Binding-site contacts:
Ligand atom NBC contacts residue TYR61 of chain 1.D at 3.9 Å.
Ligand atom CAL contacts residue MET196 of chain 1.D at 3.8 Å (hydrophobic).
Ligand atom NBC contacts residue ARG65 of chain 1.D at 3.8 Å.
Ligand atom CAM contacts residue LEU172 of chain 1.D at 3.3 Å (hydrophobic).
Ligand atom CAK contacts residue GLY197 of chain 1.D at 3.9 Å.
Ligand atom CAE contacts residue PHE60 of chain 1.D at 3.8 Å (hydrophobic).
Ligand atom CAG contacts residue VAL168 of chain 1.D at 3.6 Å (hydrophobic).
Ligand atom OAV contacts residue MET196 of chain 1.D at 3.7 Å.
Ligand atom OAW contacts residue LEU200 of chain 1.D at 3.4 Å.
Ligand atom CAJ contacts residue ALA165 of chain 1.D at 3.8 Å (hydrophobic).
Ligand atom CAR contacts residue ASP68 of chain 1.D at 3.6 Å.
Ligand atom CBA contacts residue VAL168 of chain 1.D at 3.7 Å (hydrophobic).
Ligand atom CAQ contacts residue LEU64 of chain 1.D at 3.6 Å (hydrophobic).
Ligand atom CAE contacts residue VAL168 of chain 1.D at 3.9 Å (hydrophobic).
Ligand atom CAP contacts residue ARG65 of chain 1.D at 3.2 Å.
Ligand atom CAA contacts residue SER280 of chain 1.D at 3.2 Å.
Ligand atom CAP contacts residue ASP68 of chain 1.D at 3.5 Å.
Ligand atom CAI contacts residue VAL168 of chain 1.D at 3.4 Å (hydrophobic).
Ligand atom CAH contacts residue VAL168 of chain 1.D at 3.6 Å (hydrophobic).
Ligand atom CAF contacts residue TYR61 of chain 1.D at 3.4 Å (hydrophobic).
Ligand atom CAK contacts residue ALA165 of chain 1.D at 3.5 Å (hydrophobic).
Ligand atom NAU contacts residue VAL168 of chain 1.D at 3.3 Å.
Ligand atom CAF contacts residue VAL168 of chain 1.D at 3.9 Å (hydrophobic).
Ligand atom CAG contacts residue LEU172 of chain 1.D at 3.9 Å (hydrophobic).
Ligand atom CAF contacts residue LEU64 of chain 1.D at 3.6 Å (hydrophobic).
Ligand atom CAX contacts residue VAL168 of chain 1.D at 3.5 Å (hydrophobic).
Ligand atom CAA contacts residue TYR176 of chain 1.D at 3.5 Å (hydrophobic).
Ligand atom CAA contacts residue MET196 of chain 1.D at 3.9 Å (hydrophobic).
Ligand atom CAR contacts residue ARG65 of chain 1.D at 3.3 Å.
Ligand atom CAH contacts residue TYR61 of chain 1.D at 3.4 Å (hydrophobic).
Ligand atom CAZ contacts residue VAL168 of chain 1.D at 3.8 Å (hydrophobic).
Ligand atom CAN contacts residue LEU172 of chain 1.D at 3.9 Å (hydrophobic).
Ligand atom CAT contacts residue TYR61 of chain 1.D at 3.2 Å (hydrophobic).
Ligand atom OAW contacts residue GLY197 of chain 1.D at 3.4 Å.
Ligand atom CAA contacts residue TYR267 of chain 1.D at 3.7 Å (hydrophobic).
Ligand atom CAG contacts residue PHE42 of chain 1.D at 3.4 Å (hydrophobic).
Ligand atom CAN contacts residue LEU200 of chain 1.D at 3.7 Å (hydrophobic).
Ligand atom CAE contacts residue TYR61 of chain 1.D at 3.8 Å (hydrophobic).
Ligand atom CAI contacts residue PHE42 of chain 1.D at 3.4 Å (hydrophobic).
Ligand atom CAZ contacts residue LEU200 of chain 1.D at 3.7 Å (hydrophobic).

A small-molecule ligand and the protein it binds are described below.
Small molecule (SMILES): COCCCOc1ccc(C#C[C@@]2(O)CN3CCC2CC3)c(Cc2ccccc2)n1

Sequence of chain 1.D:
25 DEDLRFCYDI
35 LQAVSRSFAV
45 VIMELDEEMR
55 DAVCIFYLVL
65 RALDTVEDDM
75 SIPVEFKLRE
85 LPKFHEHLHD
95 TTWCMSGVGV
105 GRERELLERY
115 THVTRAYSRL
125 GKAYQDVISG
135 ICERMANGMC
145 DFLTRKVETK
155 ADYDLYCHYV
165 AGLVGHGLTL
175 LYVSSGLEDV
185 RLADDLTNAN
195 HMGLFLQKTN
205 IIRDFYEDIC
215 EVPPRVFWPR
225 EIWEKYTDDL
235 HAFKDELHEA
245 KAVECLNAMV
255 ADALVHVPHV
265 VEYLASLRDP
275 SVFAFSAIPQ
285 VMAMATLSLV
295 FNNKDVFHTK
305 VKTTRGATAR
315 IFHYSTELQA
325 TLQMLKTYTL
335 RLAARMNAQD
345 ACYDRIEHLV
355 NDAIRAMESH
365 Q